Sequence of chain 1.D:
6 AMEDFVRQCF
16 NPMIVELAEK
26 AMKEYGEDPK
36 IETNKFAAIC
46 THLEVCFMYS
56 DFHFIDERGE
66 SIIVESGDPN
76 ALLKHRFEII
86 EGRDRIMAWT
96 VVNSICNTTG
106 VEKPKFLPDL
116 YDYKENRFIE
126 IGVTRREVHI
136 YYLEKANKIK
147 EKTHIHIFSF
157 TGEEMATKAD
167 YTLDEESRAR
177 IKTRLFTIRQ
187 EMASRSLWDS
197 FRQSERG

Binding-site contacts:
Ligand atom O26 contacts residue MN1 of chain 1.O at 2.3 Å.
Ligand atom O28 contacts residue GLU125 of chain 1.D at 3.2 Å (salt-bridge).
Ligand atom C21 contacts residue GLU125 of chain 1.D at 3.7 Å.
Ligand atom C14 contacts residue MN1 of chain 1.P at 3.1 Å.
Ligand atom C23 contacts residue LYS140 of chain 1.D at 3.8 Å.
Ligand atom C4 contacts residue LYS40 of chain 1.D at 3.9 Å.
Ligand atom C17 contacts residue PHE111 of chain 1.D at 3.4 Å (hydrophobic).
Ligand atom CL2 contacts residue LYS143 of chain 1.D at 3.6 Å.
Ligand atom O26 contacts residue HIS47 of chain 1.D at 3.2 Å (h-bond).
Ligand atom C12 contacts residue TYR30 of chain 1.D at 3.9 Å (hydrophobic).
Ligand atom C19 contacts residue LYS140 of chain 1.D at 3.9 Å.
Ligand atom C4 contacts residue GLU32 of chain 1.D at 3.4 Å.
Ligand atom O27 contacts residue GLU86 of chain 1.D at 3.8 Å.
Ligand atom C24 contacts residue HIS47 of chain 1.D at 3.9 Å.
Ligand atom O26 contacts residue GLU125 of chain 1.D at 3.0 Å (salt-bridge).
Ligand atom C20 contacts residue LYS140 of chain 1.D at 3.6 Å.
Ligand atom C7 contacts residue TYR30 of chain 1.D at 3.9 Å (hydrophobic).
Ligand atom O27 contacts residue MN1 of chain 1.P at 2.2 Å.
Ligand atom C23 contacts residue GLU125 of chain 1.D at 3.5 Å.
Ligand atom O28 contacts residue MN1 of chain 1.P at 2.0 Å.
Ligand atom O26 contacts residue LYS140 of chain 1.D at 3.1 Å (salt-bridge).
Ligand atom O28 contacts residue GLU86 of chain 1.D at 3.8 Å.
Ligand atom O25 contacts residue LYS140 of chain 1.D at 3.3 Å (salt-bridge).
Ligand atom C22 contacts residue MN1 of chain 1.P at 3.4 Å.
Ligand atom C23 contacts residue MN1 of chain 1.P at 3.0 Å.
Ligand atom C24 contacts residue LYS140 of chain 1.D at 3.1 Å.
Ligand atom C18 contacts residue PHE111 of chain 1.D at 3.6 Å (hydrophobic).
Ligand atom O28 contacts residue ASP114 of chain 1.D at 3.1 Å (salt-bridge).
Ligand atom C24 contacts residue MN1 of chain 1.O at 3.0 Å.
Ligand atom C21 contacts residue LEU112 of chain 1.D at 3.5 Å (hydrophobic).
Ligand atom C13 contacts residue TYR30 of chain 1.D at 3.0 Å (hydrophobic).
Ligand atom O28 contacts residue HIS47 of chain 1.D at 3.4 Å (h-bond).
Ligand atom C23 contacts residue MN1 of chain 1.O at 3.1 Å.
Ligand atom O28 contacts residue MN1 of chain 1.O at 2.3 Å.
Ligand atom C24 contacts residue GLU125 of chain 1.D at 3.5 Å.
Ligand atom C16 contacts residue PHE111 of chain 1.D at 3.9 Å (hydrophobic).
Ligand atom O26 contacts residue ILE126 of chain 1.D at 3.2 Å (h-bond).
Ligand atom C5 contacts residue GLU32 of chain 1.D at 3.1 Å.
Ligand atom C20 contacts residue GLU125 of chain 1.D at 3.6 Å.
Ligand atom CL2 contacts residue LYS140 of chain 1.D at 3.6 Å.

This protein binds this small molecule.
Small molecule (SMILES): O=C(O)/C(O)=C/C(=O)C1(Cc2ccc(Cl)cc2)CCN(CC2CCCCC2)CC1